Sequence of chain 1.A:
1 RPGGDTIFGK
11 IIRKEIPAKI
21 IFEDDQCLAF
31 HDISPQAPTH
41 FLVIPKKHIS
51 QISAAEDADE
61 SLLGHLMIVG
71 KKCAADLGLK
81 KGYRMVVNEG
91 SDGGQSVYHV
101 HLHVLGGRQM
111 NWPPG

A protein and the small-molecule ligand that binds it are described below.
Small molecule (SMILES): OC[C@H]1O[C@H](O)[C@H](O)[C@@H]1O

Binding-site contacts:
Ligand atom C4 contacts residue HIS103 of chain 2.A at 3.9 Å.
Ligand atom O5 contacts residue HIS101 of chain 2.A at 2.8 Å (h-bond).
Ligand atom C4 contacts residue LEU42 of chain 2.A at 4.3 Å (hydrophobic).
Ligand atom O3 contacts residue ASP32 of chain 2.A at 3.1 Å (salt-bridge).
Ligand atom C5 contacts residue VAL97 of chain 2.A at 3.7 Å (hydrophobic).
Ligand atom C3 contacts residue SER96 of chain 2.A at 3.9 Å.
Ligand atom O3 contacts residue HIS103 of chain 2.A at 3.5 Å.
Ligand atom O5 contacts residue VAL97 of chain 2.A at 4.2 Å.
Ligand atom O4 contacts residue LEU42 of chain 2.A at 3.6 Å.
Ligand atom O3 contacts residue TRP112 of chain 1.A at 4.5 Å.
Ligand atom O4 contacts residue PHE8 of chain 2.A at 4.1 Å.
Ligand atom C4 contacts residue HIS101 of chain 2.A at 4.1 Å.
Ligand atom C5 contacts residue HIS101 of chain 2.A at 3.0 Å.
Ligand atom O2 contacts residue ILE33 of chain 2.A at 4.5 Å.
Ligand atom C5 contacts residue PHE8 of chain 2.A at 4.2 Å (hydrophobic).
Ligand atom O5 contacts residue HIS103 of chain 2.A at 3.9 Å.
Ligand atom C5 contacts residue SER96 of chain 2.A at 3.3 Å.
Ligand atom C1 contacts residue LEU42 of chain 2.A at 4.1 Å (hydrophobic).
Ligand atom C4 contacts residue ASP32 of chain 2.A at 3.8 Å.
Ligand atom C5 contacts residue HIS103 of chain 2.A at 4.3 Å.
Ligand atom C2 contacts residue ASP32 of chain 2.A at 3.8 Å.
Ligand atom O4 contacts residue ASP32 of chain 2.A at 3.8 Å.
Ligand atom O5 contacts residue SER96 of chain 2.A at 2.5 Å (h-bond).
Ligand atom C3 contacts residue ASP32 of chain 2.A at 3.8 Å.
Ligand atom C1 contacts residue ASP32 of chain 2.A at 3.4 Å.
Ligand atom C3 contacts residue HIS103 of chain 2.A at 4.3 Å.
Ligand atom O2 contacts residue ASP32 of chain 2.A at 3.0 Å (salt-bridge).
Ligand atom O2 contacts residue SER34 of chain 2.A at 3.6 Å.
Ligand atom O1 contacts residue ILE33 of chain 2.A at 4.3 Å.
Ligand atom C4 contacts residue SER96 of chain 2.A at 4.1 Å.

Sequence of chain 2.A:
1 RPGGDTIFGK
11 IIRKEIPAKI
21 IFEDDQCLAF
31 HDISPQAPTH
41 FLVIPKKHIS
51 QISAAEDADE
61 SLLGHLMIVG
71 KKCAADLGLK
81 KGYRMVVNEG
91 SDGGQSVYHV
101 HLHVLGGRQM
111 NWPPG